Sequence of chain 1.A:
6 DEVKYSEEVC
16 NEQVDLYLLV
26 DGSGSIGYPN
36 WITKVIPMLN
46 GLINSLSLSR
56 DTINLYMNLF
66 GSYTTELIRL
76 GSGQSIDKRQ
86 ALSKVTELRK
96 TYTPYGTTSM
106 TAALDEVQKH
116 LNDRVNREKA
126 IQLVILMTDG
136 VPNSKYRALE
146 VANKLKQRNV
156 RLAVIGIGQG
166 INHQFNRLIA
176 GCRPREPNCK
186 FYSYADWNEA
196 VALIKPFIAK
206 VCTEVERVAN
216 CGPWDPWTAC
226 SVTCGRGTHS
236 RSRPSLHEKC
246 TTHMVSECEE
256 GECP

A small-molecule ligand and the protein it binds are described below.
Small molecule (SMILES): C[C@@H]1OC[C@@H](O)[C@H](O[C@@H]2O[C@H](CO)[C@@H](O)[C@H](O)[C@H]2O)[C@@H]1O

Binding-site contacts:
Ligand atom C6 contacts residue CYS229 of chain 1.A at 4.3 Å (hydrophobic).
Ligand atom C6 contacts residue VAL227 of chain 1.A at 3.9 Å (hydrophobic).
Ligand atom O3 contacts residue THR228 of chain 1.A at 4.2 Å.
Ligand atom O5 contacts residue CYS229 of chain 1.A at 4.0 Å.
Ligand atom O2 contacts residue THR228 of chain 1.A at 2.4 Å (h-bond).
Ligand atom C2 contacts residue THR228 of chain 1.A at 2.2 Å.
Ligand atom O5 contacts residue THR228 of chain 1.A at 2.4 Å (h-bond).
Ligand atom C6 contacts residue THR228 of chain 1.A at 4.2 Å.
Ligand atom C6 contacts residue CYS258 of chain 1.A at 4.5 Å (hydrophobic).
Ligand atom C3 contacts residue THR228 of chain 1.A at 2.9 Å.
Ligand atom C1 contacts residue THR228 of chain 1.A at 1.5 Å.
Ligand atom C5 contacts residue CYS229 of chain 1.A at 4.3 Å (hydrophobic).
Ligand atom C4 contacts residue CYS229 of chain 1.A at 4.3 Å (hydrophobic).
Ligand atom C1 contacts residue CYS229 of chain 1.A at 3.9 Å (hydrophobic).
Ligand atom C4 contacts residue THR228 of chain 1.A at 3.5 Å.
Ligand atom O4 contacts residue THR228 of chain 1.A at 4.5 Å.
Ligand atom C5 contacts residue CYS229 of chain 1.A at 3.7 Å (hydrophobic).
Ligand atom O6 contacts residue VAL227 of chain 1.A at 3.1 Å.
Ligand atom C5 contacts residue CYS258 of chain 1.A at 4.2 Å (hydrophobic).
Ligand atom C3 contacts residue CYS229 of chain 1.A at 4.2 Å (hydrophobic).
Ligand atom C5 contacts residue THR228 of chain 1.A at 2.9 Å.